Binding-site contacts:
Ligand atom C4 contacts residue VAL299 of chain 1.M at 3.4 Å (hydrophobic).
Ligand atom C5 contacts residue MET125 of chain 1.M at 3.5 Å (hydrophobic).
Ligand atom O2 contacts residue ILE147 of chain 1.M at 3.3 Å.
Ligand atom C10 contacts residue ILE147 of chain 1.M at 3.6 Å (hydrophobic).
Ligand atom O3 contacts residue GLU272 of chain 1.M at 3.0 Å (salt-bridge).
Ligand atom C14 contacts residue PRO271 of chain 1.M at 3.5 Å (hydrophobic).
Ligand atom C22 contacts residue ALA144 of chain 1.M at 3.4 Å (hydrophobic).
Ligand atom O3 contacts residue PRO271 of chain 1.M at 3.3 Å.
Ligand atom C15 contacts residue LYS270 of chain 1.M at 3.3 Å.
Ligand atom C9 contacts residue PHE275 of chain 1.M at 3.5 Å (hydrophobic).
Ligand atom C18 contacts residue TYR132 of chain 1.M at 3.5 Å (hydrophobic).
Ligand atom C16 contacts residue PRO271 of chain 1.M at 3.5 Å (hydrophobic).
Ligand atom O5 contacts residue PHE129 of chain 1.M at 3.2 Å.
Ligand atom C5 contacts residue VAL299 of chain 1.M at 3.5 Å (hydrophobic).
Ligand atom C5 contacts residue ALA278 of chain 1.M at 3.7 Å (hydrophobic).
Ligand atom C20 contacts residue TYR274 of chain 1.M at 3.1 Å (hydrophobic).
Ligand atom C10 contacts residue PHE275 of chain 1.M at 3.5 Å (hydrophobic).
Ligand atom C1 contacts residue LEU295 of chain 1.M at 3.6 Å (hydrophobic).
Ligand atom C3 contacts residue LEU295 of chain 1.M at 3.5 Å (hydrophobic).
Ligand atom O4 contacts residue TYR132 of chain 1.M at 3.2 Å.
Ligand atom C13 contacts residue ILE147 of chain 1.M at 3.6 Å (hydrophobic).
Ligand atom C11 contacts residue PHE275 of chain 1.M at 3.4 Å (hydrophobic).
Ligand atom C21 contacts residue PHE129 of chain 1.M at 3.4 Å (hydrophobic).
Ligand atom N3 contacts residue PRO271 of chain 1.M at 3.3 Å.
Ligand atom C15 contacts residue PRO271 of chain 1.M at 3.4 Å (hydrophobic).
Ligand atom C21 contacts residue TYR132 of chain 1.M at 3.2 Å (hydrophobic).
Ligand atom C4 contacts residue LEU295 of chain 1.M at 3.6 Å (hydrophobic).
Ligand atom O5 contacts residue GLY143 of chain 1.M at 3.5 Å.
Ligand atom N3 contacts residue PHE275 of chain 1.M at 3.7 Å.
Ligand atom O5 contacts residue ALA144 of chain 1.M at 3.6 Å.
Ligand atom O2 contacts residue PHE129 of chain 1.M at 3.5 Å.
Ligand atom C22 contacts residue VAL133 of chain 1.M at 3.4 Å (hydrophobic).
Ligand atom C22 contacts residue PHE129 of chain 1.M at 3.2 Å (hydrophobic).
Ligand atom C2 contacts residue LEU295 of chain 1.M at 3.7 Å (hydrophobic).
Ligand atom O3 contacts residue PHE275 of chain 1.M at 3.5 Å.
Ligand atom C8 contacts residue PHE275 of chain 1.M at 3.7 Å (hydrophobic).
Ligand atom C20 contacts residue GLU272 of chain 1.M at 3.6 Å.
Ligand atom C19 contacts residue TYR132 of chain 1.M at 3.7 Å (hydrophobic).
Ligand atom C15 contacts residue GLY143 of chain 1.M at 3.6 Å.
Ligand atom C6 contacts residue MET125 of chain 1.M at 3.7 Å (hydrophobic).

A small-molecule ligand and the protein it binds are described below.
Small molecule (SMILES): CO/C=C(/C(=O)OC)c1ccccc1Oc1cc(Oc2ccccc2C#N)ncn1

Sequence of chain 1.M:
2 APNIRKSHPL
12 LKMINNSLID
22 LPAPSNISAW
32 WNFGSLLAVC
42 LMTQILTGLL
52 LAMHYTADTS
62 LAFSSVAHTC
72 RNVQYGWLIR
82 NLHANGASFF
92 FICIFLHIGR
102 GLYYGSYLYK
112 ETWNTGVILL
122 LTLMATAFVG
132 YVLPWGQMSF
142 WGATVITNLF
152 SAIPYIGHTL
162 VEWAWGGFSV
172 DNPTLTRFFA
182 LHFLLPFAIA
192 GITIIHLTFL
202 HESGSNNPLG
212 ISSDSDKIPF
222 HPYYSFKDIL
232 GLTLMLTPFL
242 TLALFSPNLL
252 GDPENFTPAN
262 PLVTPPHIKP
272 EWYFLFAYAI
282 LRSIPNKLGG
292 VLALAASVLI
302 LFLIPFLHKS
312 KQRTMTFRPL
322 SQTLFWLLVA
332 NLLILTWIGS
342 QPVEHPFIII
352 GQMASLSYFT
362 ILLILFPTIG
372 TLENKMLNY